This small molecule binds to this protein.
Small molecule (SMILES): Nc1nc(Nc2ccc(S(N)(=O)=O)cc2)nn1C(=O)c1c(F)cccc1F

Binding-site contacts:
Ligand atom N2 contacts residue GLU92 of chain 1.A at 3.8 Å.
Ligand atom C14 contacts residue SER98 of chain 1.A at 3.7 Å.
Ligand atom N3 contacts residue PHE93 of chain 1.A at 3.7 Å.
Ligand atom C8 contacts residue LYS95 of chain 1.A at 3.5 Å.
Ligand atom F2 contacts residue LEU145 of chain 1.A at 3.5 Å.
Ligand atom F2 contacts residue ASN143 of chain 1.A at 3.4 Å.
Ligand atom F1 contacts residue LEU44 of chain 1.A at 3.3 Å.
Ligand atom N3 contacts residue VAL94 of chain 1.A at 2.6 Å (h-bond).
Ligand atom C9 contacts residue LYS46 of chain 1.A at 3.8 Å.
Ligand atom C12 contacts residue ILE24 of chain 1.A at 3.8 Å (hydrophobic).
Ligand atom C8 contacts residue VAL94 of chain 1.A at 3.3 Å (hydrophobic).
Ligand atom O1 contacts residue LYS105 of chain 1.A at 3.2 Å (salt-bridge).
Ligand atom C1 contacts residue LEU145 of chain 1.A at 3.7 Å (hydrophobic).
Ligand atom N1 contacts residue GLU92 of chain 1.A at 2.9 Å (salt-bridge).
Ligand atom N1 contacts residue GLN91 of chain 1.A at 2.8 Å (h-bond).
Ligand atom C1 contacts residue LEU44 of chain 1.A at 3.5 Å (hydrophobic).
Ligand atom F1 contacts residue ILE24 of chain 1.A at 3.4 Å.
Ligand atom C14 contacts residue LYS142 of chain 1.A at 3.4 Å.
Ligand atom C15 contacts residue LYS142 of chain 1.A at 3.8 Å.
Ligand atom C2 contacts residue VAL94 of chain 1.A at 3.6 Å (hydrophobic).
Ligand atom N5 contacts residue LEU145 of chain 1.A at 3.7 Å.
Ligand atom O3 contacts residue LYS46 of chain 1.A at 2.8 Å (salt-bridge).
Ligand atom C3 contacts residue PHE93 of chain 1.A at 3.5 Å (hydrophobic).
Ligand atom F2 contacts residue SER163 of chain 1.A at 3.4 Å.
Ligand atom N1 contacts residue LEU145 of chain 1.A at 3.7 Å.
Ligand atom N4 contacts residue LEU16 of chain 1.A at 3.1 Å.
Ligand atom N2 contacts residue VAL94 of chain 1.A at 3.0 Å (h-bond).
Ligand atom F2 contacts residue LYS142 of chain 1.A at 3.7 Å.
Ligand atom N1 contacts residue LEU44 of chain 1.A at 3.6 Å.
Ligand atom O3 contacts residue LEU145 of chain 1.A at 3.8 Å.
Ligand atom C3 contacts residue GLY97 of chain 1.A at 3.6 Å.
Ligand atom C3 contacts residue VAL94 of chain 1.A at 3.5 Å (hydrophobic).
Ligand atom C1 contacts residue GLU92 of chain 1.A at 3.8 Å.
Ligand atom N6 contacts residue LEU145 of chain 1.A at 3.7 Å.
Ligand atom N3 contacts residue GLY97 of chain 1.A at 3.7 Å.
Ligand atom N6 contacts residue LEU44 of chain 1.A at 3.6 Å.
Ligand atom O3 contacts residue GLN91 of chain 1.A at 2.8 Å (h-bond).
Ligand atom C14 contacts residue ASN143 of chain 1.A at 3.6 Å.
Ligand atom C8 contacts residue GLY97 of chain 1.A at 3.4 Å.
Ligand atom C8 contacts residue PHE93 of chain 1.A at 3.4 Å (hydrophobic).

Sequence of chain 1.A:
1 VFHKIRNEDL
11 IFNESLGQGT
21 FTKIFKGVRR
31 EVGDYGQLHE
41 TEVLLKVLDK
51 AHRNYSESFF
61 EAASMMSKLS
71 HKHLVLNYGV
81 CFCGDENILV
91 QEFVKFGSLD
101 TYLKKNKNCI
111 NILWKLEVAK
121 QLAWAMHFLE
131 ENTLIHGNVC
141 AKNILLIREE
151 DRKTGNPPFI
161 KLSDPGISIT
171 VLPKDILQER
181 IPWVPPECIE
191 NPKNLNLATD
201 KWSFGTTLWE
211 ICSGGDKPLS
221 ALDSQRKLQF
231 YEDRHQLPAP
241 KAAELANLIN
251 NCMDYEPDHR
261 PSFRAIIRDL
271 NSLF